Sequence of chain 1.A:
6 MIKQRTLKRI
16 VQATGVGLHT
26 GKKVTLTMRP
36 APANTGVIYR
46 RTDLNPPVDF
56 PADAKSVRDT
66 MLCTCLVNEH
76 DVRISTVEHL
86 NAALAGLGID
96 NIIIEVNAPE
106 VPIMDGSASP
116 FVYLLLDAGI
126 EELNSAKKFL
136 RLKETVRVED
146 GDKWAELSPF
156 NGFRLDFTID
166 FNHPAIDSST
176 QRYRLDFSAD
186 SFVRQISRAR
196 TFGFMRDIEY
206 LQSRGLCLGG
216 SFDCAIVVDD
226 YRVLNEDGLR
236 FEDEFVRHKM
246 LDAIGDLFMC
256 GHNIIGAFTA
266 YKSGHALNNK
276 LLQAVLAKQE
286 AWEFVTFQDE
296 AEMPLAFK

Binding-site contacts:
Ligand atom C22 contacts residue ASP247 of chain 1.A at 3.6 Å.
Ligand atom O22 contacts residue ASP247 of chain 1.A at 3.2 Å (salt-bridge).
Ligand atom N17 contacts residue THR196 of chain 1.A at 2.9 Å (h-bond).
Ligand atom O20 contacts residue HIS243 of chain 1.A at 3.8 Å.
Ligand atom N23 contacts residue HIS270 of chain 1.A at 2.9 Å (h-bond).
Ligand atom O22 contacts residue THR196 of chain 1.A at 2.5 Å (h-bond).
Ligand atom CD1 contacts residue ILE203 of chain 1.A at 3.6 Å (hydrophobic).
Ligand atom O24 contacts residue HIS84 of chain 1.A at 3.2 Å (h-bond).
Ligand atom C16 contacts residue PHE197 of chain 1.A at 3.8 Å (hydrophobic).
Ligand atom C6 contacts residue GLY215 of chain 1.A at 3.7 Å.
Ligand atom CD1 contacts residue GLY215 of chain 1.A at 3.8 Å.
Ligand atom O24 contacts residue HIS270 of chain 1.A at 3.0 Å (h-bond).
Ligand atom O24 contacts residue ZN1 of chain 1.D at 2.2 Å.
Ligand atom O22 contacts residue HIS243 of chain 1.A at 3.0 Å (h-bond).
Ligand atom CF1 contacts residue THR196 of chain 1.A at 3.3 Å.
Ligand atom O20 contacts residue PHE197 of chain 1.A at 3.5 Å (h-bond).
Ligand atom CD2 contacts residue SER216 of chain 1.A at 3.5 Å.
Ligand atom CD2 contacts residue VAL222 of chain 1.A at 3.4 Å (hydrophobic).
Ligand atom O22 contacts residue ZN1 of chain 1.D at 2.1 Å.
Ligand atom C9 contacts residue GLY215 of chain 1.A at 3.7 Å.
Ligand atom C18 contacts residue THR196 of chain 1.A at 3.5 Å.
Ligand atom C21 contacts residue PHE197 of chain 1.A at 3.1 Å (hydrophobic).
Ligand atom CC2 contacts residue VAL222 of chain 1.A at 3.6 Å (hydrophobic).
Ligand atom N17 contacts residue PHE197 of chain 1.A at 3.5 Å (h-bond).
Ligand atom N23 contacts residue ASP247 of chain 1.A at 3.5 Å (salt-bridge).
Ligand atom CC2 contacts residue SER216 of chain 1.A at 3.4 Å.
Ligand atom N23 contacts residue ZN1 of chain 1.D at 2.9 Å.
Ligand atom O24 contacts residue GLU83 of chain 1.A at 2.5 Å (salt-bridge).
Ligand atom CA2 contacts residue MET200 of chain 1.A at 3.8 Å (hydrophobic).
Ligand atom C22 contacts residue THR196 of chain 1.A at 3.2 Å.
Ligand atom CF1 contacts residue PHE197 of chain 1.A at 3.5 Å (hydrophobic).
Ligand atom N23 contacts residue GLU83 of chain 1.A at 3.2 Å (salt-bridge).
Ligand atom CC1 contacts residue GLY215 of chain 1.A at 3.7 Å.
Ligand atom CC1 contacts residue GLN207 of chain 1.A at 3.6 Å.
Ligand atom O24 contacts residue ASP247 of chain 1.A at 3.0 Å (salt-bridge).
Ligand atom O22 contacts residue HIS84 of chain 1.A at 3.6 Å (h-bond).
Ligand atom C22 contacts residue ZN1 of chain 1.D at 2.8 Å.
Ligand atom O20 contacts residue THR196 of chain 1.A at 3.3 Å (h-bond).
Ligand atom CE2 contacts residue CYS212 of chain 1.A at 3.6 Å (hydrophobic).
Ligand atom C15 contacts residue PHE197 of chain 1.A at 3.7 Å (hydrophobic).

A small-molecule ligand and the protein it binds are described below.
Small molecule (SMILES): C[C@@H](O)[C@H](NC(=O)c1ccc(C#Cc2ccc(CN3CCOCC3)cc2)cc1)C(=O)NO